The small molecule below binds the protein below.
Small molecule (SMILES): CC(=O)N[C@H]1[C@H](O[C@H]2[C@H](O)[C@@H](NC(C)=O)CO[C@@H]2CO)O[C@H](CO)[C@@H](O)[C@@H]1O

Binding-site contacts:
Ligand atom C1 contacts residue THR1100 of chain 1.C at 4.1 Å.
Ligand atom C3 contacts residue THR1100 of chain 1.C at 4.1 Å.
Ligand atom N2 contacts residue ASN1098 of chain 1.C at 2.6 Å (h-bond).
Ligand atom C2 contacts residue ASN1098 of chain 1.C at 2.2 Å.
Ligand atom C4 contacts residue HIS1101 of chain 1.C at 4.0 Å.
Ligand atom C1 contacts residue ASN1098 of chain 1.C at 1.4 Å.
Ligand atom O5 contacts residue HIS1101 of chain 1.C at 3.9 Å.
Ligand atom C3 contacts residue HIS1101 of chain 1.C at 3.6 Å.
Ligand atom C8 contacts residue THR1100 of chain 1.C at 4.0 Å.
Ligand atom C8 contacts residue HIS1101 of chain 1.C at 4.2 Å.
Ligand atom N2 contacts residue HIS1101 of chain 1.C at 4.3 Å.
Ligand atom C8 contacts residue ASN1098 of chain 1.C at 3.4 Å.
Ligand atom C4 contacts residue ASN1098 of chain 1.C at 4.1 Å.
Ligand atom C5 contacts residue PHE1103 of chain 1.C at 4.3 Å (hydrophobic).
Ligand atom C2 contacts residue HIS1101 of chain 1.C at 4.0 Å.
Ligand atom C3 contacts residue ASN1098 of chain 1.C at 3.6 Å.
Ligand atom C5 contacts residue ASN1098 of chain 1.C at 3.6 Å.
Ligand atom C1 contacts residue HIS1101 of chain 1.C at 3.5 Å.
Ligand atom C6 contacts residue PHE1103 of chain 1.C at 4.1 Å (hydrophobic).
Ligand atom C5 contacts residue HIS1101 of chain 1.C at 3.5 Å.
Ligand atom O5 contacts residue PHE1103 of chain 1.C at 3.9 Å.
Ligand atom O7 contacts residue ASN1098 of chain 1.C at 3.2 Å (h-bond).
Ligand atom C2 contacts residue THR1100 of chain 1.C at 4.1 Å.
Ligand atom O5 contacts residue ASN1098 of chain 1.C at 2.3 Å (h-bond).
Ligand atom N2 contacts residue THR1100 of chain 1.C at 3.5 Å (h-bond).
Ligand atom O6 contacts residue PHE1103 of chain 1.C at 3.8 Å.
Ligand atom O4 contacts residue HIS1101 of chain 1.C at 3.5 Å.
Ligand atom C7 contacts residue ASN1098 of chain 1.C at 3.1 Å.

Sequence of chain 1.C:
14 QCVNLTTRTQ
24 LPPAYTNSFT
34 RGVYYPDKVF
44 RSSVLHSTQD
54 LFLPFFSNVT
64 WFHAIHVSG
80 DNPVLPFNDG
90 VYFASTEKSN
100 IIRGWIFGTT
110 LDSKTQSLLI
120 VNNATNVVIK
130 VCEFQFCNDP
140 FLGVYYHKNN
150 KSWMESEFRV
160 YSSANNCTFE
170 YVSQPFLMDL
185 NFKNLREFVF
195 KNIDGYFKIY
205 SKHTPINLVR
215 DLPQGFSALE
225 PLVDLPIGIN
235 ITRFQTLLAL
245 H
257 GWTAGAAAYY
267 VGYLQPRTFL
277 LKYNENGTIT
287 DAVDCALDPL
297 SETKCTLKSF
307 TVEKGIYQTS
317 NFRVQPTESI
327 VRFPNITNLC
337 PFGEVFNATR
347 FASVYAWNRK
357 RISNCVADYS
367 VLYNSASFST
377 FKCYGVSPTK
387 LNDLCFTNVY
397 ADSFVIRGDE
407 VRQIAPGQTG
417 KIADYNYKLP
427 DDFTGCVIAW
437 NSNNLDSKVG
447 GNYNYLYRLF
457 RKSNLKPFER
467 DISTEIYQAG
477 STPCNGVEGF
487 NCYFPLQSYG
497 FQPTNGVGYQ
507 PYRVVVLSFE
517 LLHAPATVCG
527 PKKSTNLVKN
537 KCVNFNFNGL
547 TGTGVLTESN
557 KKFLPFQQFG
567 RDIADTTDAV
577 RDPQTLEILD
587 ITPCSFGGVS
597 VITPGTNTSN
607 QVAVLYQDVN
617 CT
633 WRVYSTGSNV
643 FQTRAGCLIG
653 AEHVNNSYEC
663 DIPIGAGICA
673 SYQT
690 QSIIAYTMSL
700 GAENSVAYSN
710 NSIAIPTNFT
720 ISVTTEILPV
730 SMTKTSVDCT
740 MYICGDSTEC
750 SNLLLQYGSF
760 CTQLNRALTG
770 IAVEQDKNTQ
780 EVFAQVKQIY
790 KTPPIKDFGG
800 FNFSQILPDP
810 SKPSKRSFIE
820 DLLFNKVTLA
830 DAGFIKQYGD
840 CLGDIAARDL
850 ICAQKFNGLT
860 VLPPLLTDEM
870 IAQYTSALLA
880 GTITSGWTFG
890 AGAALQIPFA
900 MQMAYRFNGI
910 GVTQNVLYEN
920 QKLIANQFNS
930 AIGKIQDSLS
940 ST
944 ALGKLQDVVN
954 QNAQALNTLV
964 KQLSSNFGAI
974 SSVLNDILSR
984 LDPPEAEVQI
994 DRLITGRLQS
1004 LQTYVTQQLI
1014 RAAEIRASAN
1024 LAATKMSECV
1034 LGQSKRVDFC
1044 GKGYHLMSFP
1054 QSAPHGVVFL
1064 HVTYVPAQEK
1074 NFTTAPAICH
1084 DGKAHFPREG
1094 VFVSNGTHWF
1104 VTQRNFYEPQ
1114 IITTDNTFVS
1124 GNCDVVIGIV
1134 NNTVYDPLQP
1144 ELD